Binding-site contacts:
Ligand atom C57 contacts residue TRP98 of chain 1.D at 3.6 Å (hydrophobic).
Ligand atom C25 contacts residue LEU27 of chain 1.M at 3.9 Å (hydrophobic).
Ligand atom O49 contacts residue LEU28 of chain 1.M at 2.9 Å (h-bond).
Ligand atom C37 contacts residue LEU27 of chain 1.M at 3.9 Å (hydrophobic).
Ligand atom C19 contacts residue TRP98 of chain 1.D at 4.1 Å (hydrophobic).
Ligand atom O16 contacts residue LEU28 of chain 1.M at 3.9 Å.
Ligand atom O6 contacts residue TYR35 of chain 1.M at 3.1 Å (h-bond).
Ligand atom C43 contacts residue PHE37 of chain 1.L at 4.0 Å (hydrophobic).
Ligand atom O3 contacts residue HIS36 of chain 1.M at 3.6 Å.
Ligand atom C1 contacts residue LEU28 of chain 1.M at 4.0 Å (hydrophobic).
Ligand atom O61 contacts residue TRP98 of chain 1.D at 2.9 Å (h-bond).
Ligand atom C40 contacts residue ALA30 of chain 1.M at 3.6 Å (hydrophobic).
Ligand atom C40 contacts residue PHE37 of chain 1.L at 3.7 Å (hydrophobic).
Ligand atom C43 contacts residue PHE459 of chain 1.A at 4.0 Å (hydrophobic).
Ligand atom C19 contacts residue GLY31 of chain 1.M at 4.0 Å.
Ligand atom C1 contacts residue GLY31 of chain 1.M at 3.8 Å.
Ligand atom O16 contacts residue TRP98 of chain 1.D at 3.9 Å.
Ligand atom C25 contacts residue LEU95 of chain 1.D at 3.6 Å (hydrophobic).
Ligand atom O49 contacts residue TRP32 of chain 1.M at 3.4 Å (h-bond).
Ligand atom O55 contacts residue TRP32 of chain 1.M at 3.1 Å.
Ligand atom C1 contacts residue TRP32 of chain 1.M at 3.5 Å (hydrophobic).
Ligand atom C25 contacts residue TRP98 of chain 1.D at 4.1 Å (hydrophobic).
Ligand atom C28 contacts residue TRP98 of chain 1.D at 3.8 Å (hydrophobic).
Ligand atom O16 contacts residue LEU27 of chain 1.M at 3.9 Å.
Ligand atom C28 contacts residue LEU27 of chain 1.M at 4.0 Å (hydrophobic).
Ligand atom C43 contacts residue LEU35 of chain 1.A at 3.8 Å (hydrophobic).
Ligand atom O1 contacts residue TYR35 of chain 1.M at 3.2 Å.
Ligand atom O49 contacts residue GLY31 of chain 1.M at 4.0 Å.
Ligand atom C18 contacts residue TRP98 of chain 1.D at 3.8 Å (hydrophobic).
Ligand atom C37 contacts residue ALA30 of chain 1.M at 4.0 Å (hydrophobic).
Ligand atom C10 contacts residue TYR35 of chain 1.M at 3.6 Å (hydrophobic).
Ligand atom C31 contacts residue TRP98 of chain 1.D at 4.0 Å (hydrophobic).
Ligand atom C22 contacts residue TRP98 of chain 1.D at 3.6 Å (hydrophobic).
Ligand atom O16 contacts residue GLY31 of chain 1.M at 3.6 Å.
Ligand atom C34 contacts residue LEU34 of chain 1.M at 4.0 Å (hydrophobic).
Ligand atom O5 contacts residue TRP98 of chain 1.D at 3.3 Å.
Ligand atom O3 contacts residue TRP32 of chain 1.M at 3.9 Å.
Ligand atom C19 contacts residue LEU27 of chain 1.M at 3.4 Å (hydrophobic).
Ligand atom C5 contacts residue TYR35 of chain 1.M at 3.9 Å (hydrophobic).
Ligand atom O61 contacts residue TYR102 of chain 1.D at 3.9 Å.

A protein and the small-molecule ligand that binds it are described below.
Small molecule (SMILES): CCCCCCCCCCO[C@@H]1O[C@H](CO)[C@@H](O[C@H]2O[C@H](CO)[C@@H](O)[C@H](O)[C@H]2O)[C@H](O)[C@H]1O

Sequence of chain 1.D:
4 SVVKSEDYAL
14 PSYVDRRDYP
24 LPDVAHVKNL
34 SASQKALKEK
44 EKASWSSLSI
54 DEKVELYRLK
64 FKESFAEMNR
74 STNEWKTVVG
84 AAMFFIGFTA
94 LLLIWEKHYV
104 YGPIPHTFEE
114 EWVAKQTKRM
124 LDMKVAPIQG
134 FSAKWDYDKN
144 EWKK

Sequence of chain 1.M:
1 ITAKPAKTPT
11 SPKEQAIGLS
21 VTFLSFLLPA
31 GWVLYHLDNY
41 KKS

Sequence of chain 1.A:
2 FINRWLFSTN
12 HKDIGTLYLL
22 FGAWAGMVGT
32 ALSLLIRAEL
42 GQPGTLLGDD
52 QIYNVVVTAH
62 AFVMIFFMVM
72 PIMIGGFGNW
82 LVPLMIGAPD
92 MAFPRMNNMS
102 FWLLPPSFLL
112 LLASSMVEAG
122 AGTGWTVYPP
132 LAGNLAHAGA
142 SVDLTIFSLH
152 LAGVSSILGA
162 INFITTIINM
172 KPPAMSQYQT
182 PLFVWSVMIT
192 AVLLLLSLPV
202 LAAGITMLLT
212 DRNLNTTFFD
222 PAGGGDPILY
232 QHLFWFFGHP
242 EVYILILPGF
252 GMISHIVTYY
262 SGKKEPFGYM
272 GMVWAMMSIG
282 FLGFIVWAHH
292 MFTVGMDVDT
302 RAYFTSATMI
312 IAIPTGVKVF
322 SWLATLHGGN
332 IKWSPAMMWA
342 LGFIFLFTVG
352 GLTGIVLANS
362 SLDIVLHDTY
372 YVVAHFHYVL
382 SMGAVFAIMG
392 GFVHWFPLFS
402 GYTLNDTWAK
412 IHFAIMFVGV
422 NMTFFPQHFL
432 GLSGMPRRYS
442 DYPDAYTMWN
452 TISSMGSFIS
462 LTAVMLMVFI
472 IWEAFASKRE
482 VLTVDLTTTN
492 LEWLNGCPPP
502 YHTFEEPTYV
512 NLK

Sequence of chain 1.L:
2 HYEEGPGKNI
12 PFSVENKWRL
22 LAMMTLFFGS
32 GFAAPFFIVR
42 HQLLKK